Binding-site contacts:
Ligand atom CD1 contacts residue TYR94 of chain 2.V at 3.5 Å (hydrophobic).
Ligand atom N contacts residue THR235 of chain 2.V at 3.9 Å.
Ligand atom CA contacts residue ASN227 of chain 2.V at 3.7 Å.
Ligand atom N contacts residue ASN227 of chain 2.V at 3.0 Å (h-bond).
Ligand atom O contacts residue THR235 of chain 2.V at 3.1 Å (h-bond).
Ligand atom N contacts residue TYR273 of chain 2.V at 3.9 Å.
Ligand atom CB contacts residue ASP233 of chain 2.V at 3.0 Å.
Ligand atom O contacts residue LYS234 of chain 2.V at 3.6 Å.
Ligand atom CD1 contacts residue TYR91 of chain 2.V at 3.9 Å (hydrophobic).
Ligand atom CD contacts residue TYR273 of chain 2.V at 3.3 Å (hydrophobic).
Ligand atom C contacts residue THR235 of chain 2.V at 3.6 Å.
Ligand atom CG2 contacts residue GLU236 of chain 2.V at 3.3 Å.
Ligand atom C contacts residue ASN227 of chain 2.V at 3.5 Å.
Ligand atom CG contacts residue ASP233 of chain 2.V at 3.0 Å.
Ligand atom CG2 contacts residue ASN281 of chain 2.V at 3.6 Å.
Ligand atom O contacts residue ASN227 of chain 2.V at 3.6 Å.
Ligand atom C contacts residue THR235 of chain 2.V at 3.6 Å.
Ligand atom C contacts residue LEU286 of chain 2.V at 3.8 Å (hydrophobic).
Ligand atom CB contacts residue LEU286 of chain 2.V at 3.9 Å (hydrophobic).
Ligand atom CA contacts residue THR235 of chain 2.V at 3.6 Å.
Ligand atom CG contacts residue TYR273 of chain 2.V at 3.6 Å (hydrophobic).
Ligand atom CG2 contacts residue PHE278 of chain 2.V at 3.7 Å (hydrophobic).
Ligand atom O contacts residue TYR94 of chain 2.V at 2.9 Å.
Ligand atom C contacts residue TYR94 of chain 2.V at 4.0 Å (hydrophobic).
Ligand atom CB contacts residue TYR238 of chain 2.V at 3.6 Å (hydrophobic).
Ligand atom C contacts residue THR235 of chain 2.V at 3.6 Å.
Ligand atom CB contacts residue HIS277 of chain 2.V at 3.7 Å.
Ligand atom CG1 contacts residue VAL280 of chain 2.V at 4.0 Å (hydrophobic).
Ligand atom O contacts residue THR235 of chain 2.V at 3.0 Å (h-bond).
Ligand atom C contacts residue ASN281 of chain 2.V at 3.8 Å.
Ligand atom CG1 contacts residue TYR94 of chain 2.V at 3.8 Å (hydrophobic).
Ligand atom CG contacts residue LYS234 of chain 2.V at 3.3 Å.
Ligand atom O contacts residue ASN281 of chain 2.V at 2.6 Å (h-bond).
Ligand atom CG2 contacts residue LEU286 of chain 2.V at 3.7 Å (hydrophobic).
Ligand atom CG contacts residue HIS277 of chain 2.V at 3.8 Å.
Ligand atom CD contacts residue HIS277 of chain 2.V at 3.9 Å.
Ligand atom N contacts residue THR235 of chain 2.V at 3.5 Å (h-bond).
Ligand atom O contacts residue HIS277 of chain 2.V at 3.4 Å.
Ligand atom O contacts residue LEU286 of chain 2.V at 3.2 Å.
Ligand atom CG2 contacts residue HIS277 of chain 2.V at 3.3 Å.

A protein and the small-molecule ligand that binds it are described below.
Small molecule (SMILES): CC[C@H](C)[C@H](NC(=O)[C@H](CO)NC(=O)[C@H](CCCN=C(N)N)NC(=O)[C@@H](NC(=O)[C@@H]1CCCN1C(=O)[C@@H]1CCCN1C(=O)[C@H](C)N)C(C)C)C(=O)N[C@H](C=O)Cc1ccc(O)cc1

Sequence of chain 2.V:
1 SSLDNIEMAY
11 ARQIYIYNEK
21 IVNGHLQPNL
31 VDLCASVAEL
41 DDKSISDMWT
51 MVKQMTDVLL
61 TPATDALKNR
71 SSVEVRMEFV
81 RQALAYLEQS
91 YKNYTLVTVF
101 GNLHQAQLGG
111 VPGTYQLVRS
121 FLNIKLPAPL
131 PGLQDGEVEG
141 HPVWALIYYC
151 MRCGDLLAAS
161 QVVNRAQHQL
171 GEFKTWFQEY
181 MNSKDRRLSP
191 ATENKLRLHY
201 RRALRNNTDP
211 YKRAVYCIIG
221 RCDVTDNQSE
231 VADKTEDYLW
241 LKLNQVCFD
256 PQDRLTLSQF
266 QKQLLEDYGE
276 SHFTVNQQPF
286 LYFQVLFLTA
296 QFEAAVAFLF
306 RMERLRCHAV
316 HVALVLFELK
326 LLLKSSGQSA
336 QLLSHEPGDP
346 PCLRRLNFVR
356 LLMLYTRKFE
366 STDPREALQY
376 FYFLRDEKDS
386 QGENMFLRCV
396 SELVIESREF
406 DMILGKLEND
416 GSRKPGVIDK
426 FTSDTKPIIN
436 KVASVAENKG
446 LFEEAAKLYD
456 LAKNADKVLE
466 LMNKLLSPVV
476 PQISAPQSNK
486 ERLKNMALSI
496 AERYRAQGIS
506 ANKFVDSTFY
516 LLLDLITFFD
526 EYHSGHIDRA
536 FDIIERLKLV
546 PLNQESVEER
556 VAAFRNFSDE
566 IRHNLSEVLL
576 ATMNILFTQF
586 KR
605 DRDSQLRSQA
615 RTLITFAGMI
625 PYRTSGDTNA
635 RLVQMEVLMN